A protein and the small-molecule ligand that binds it are described below.
Small molecule (SMILES): C[C@H]1O[C@H](O[C@H]2[C@H](O)[C@@H](O)[C@@H](O[C@H]3[C@H](O)[C@@H](O)[C@@H](O)O[C@@H]3CO)O[C@@H]2CO)[C@H](O)[C@@H](O)[C@@H]1N[C@H]1C=C(CO)[C@@H](O)[C@H](O)[C@H]1O

Binding-site contacts:
Ligand atom C3B contacts residue ADP1 of chain 1.G at 3.5 Å.
Ligand atom O4 contacts residue TYR179 of chain 1.B at 3.5 Å.
Ligand atom O3 contacts residue GLN148 of chain 1.B at 2.9 Å (h-bond).
Ligand atom C3 contacts residue ASP146 of chain 1.B at 3.6 Å.
Ligand atom O2 contacts residue TRP147 of chain 1.B at 3.0 Å (h-bond).
Ligand atom O2 contacts residue GLN148 of chain 1.B at 3.5 Å (h-bond).
Ligand atom C2B contacts residue ADP1 of chain 1.G at 3.5 Å.
Ligand atom O6B contacts residue ASN262 of chain 1.B at 2.8 Å (h-bond).
Ligand atom O3B contacts residue GLU397 of chain 1.B at 2.7 Å (salt-bridge).
Ligand atom O4 contacts residue ADP1 of chain 1.G at 2.7 Å (h-bond).
Ligand atom O4 contacts residue CYS399 of chain 1.B at 3.5 Å.
Ligand atom C6 contacts residue ADP1 of chain 1.G at 3.3 Å.
Ligand atom C6 contacts residue ARG317 of chain 1.B at 3.3 Å.
Ligand atom O3 contacts residue TRP147 of chain 1.B at 3.6 Å (h-bond).
Ligand atom O3B contacts residue CYS399 of chain 1.B at 3.0 Å (h-bond).
Ligand atom O6B contacts residue VAL229 of chain 1.B at 3.3 Å.
Ligand atom O3 contacts residue ASN176 of chain 1.B at 3.7 Å.
Ligand atom C2 contacts residue GLN148 of chain 1.B at 3.6 Å.
Ligand atom O6B contacts residue HIS175 of chain 1.B at 2.7 Å (h-bond).
Ligand atom C1B contacts residue HIS175 of chain 1.B at 3.5 Å.
Ligand atom C2 contacts residue ASP146 of chain 1.B at 3.3 Å.
Ligand atom O4 contacts residue GLY400 of chain 1.B at 2.9 Å (h-bond).
Ligand atom O3B contacts residue GLY400 of chain 1.B at 3.2 Å (h-bond).
Ligand atom O2B contacts residue ADP1 of chain 1.G at 2.6 Å (h-bond).
Ligand atom C6B contacts residue ASN262 of chain 1.B at 3.6 Å.
Ligand atom C6B contacts residue GLY27 of chain 1.B at 3.6 Å.
Ligand atom C2B contacts residue HIS175 of chain 1.B at 3.6 Å.
Ligand atom C3 contacts residue TYR179 of chain 1.B at 3.6 Å (hydrophobic).
Ligand atom O3B contacts residue PRO398 of chain 1.B at 3.4 Å.
Ligand atom C3B contacts residue GLU397 of chain 1.B at 3.6 Å.
Ligand atom N4A contacts residue ADP1 of chain 1.G at 3.0 Å (h-bond).
Ligand atom O3 contacts residue ASP146 of chain 1.B at 2.8 Å (salt-bridge).
Ligand atom O2 contacts residue ASP146 of chain 1.B at 2.5 Å (salt-bridge).
Ligand atom C1B contacts residue ADP1 of chain 1.G at 3.4 Å.
Ligand atom O6 contacts residue VAL25 of chain 1.B at 3.6 Å.
Ligand atom O2B contacts residue GLN321 of chain 1.B at 3.0 Å (h-bond).
Ligand atom C7B contacts residue ADP1 of chain 1.G at 3.3 Å.
Ligand atom C6B contacts residue HIS175 of chain 1.B at 3.3 Å.
Ligand atom C4A contacts residue ADP1 of chain 1.G at 3.4 Å.
Ligand atom O3 contacts residue HIS175 of chain 1.B at 3.3 Å.

Sequence of chain 1.B:
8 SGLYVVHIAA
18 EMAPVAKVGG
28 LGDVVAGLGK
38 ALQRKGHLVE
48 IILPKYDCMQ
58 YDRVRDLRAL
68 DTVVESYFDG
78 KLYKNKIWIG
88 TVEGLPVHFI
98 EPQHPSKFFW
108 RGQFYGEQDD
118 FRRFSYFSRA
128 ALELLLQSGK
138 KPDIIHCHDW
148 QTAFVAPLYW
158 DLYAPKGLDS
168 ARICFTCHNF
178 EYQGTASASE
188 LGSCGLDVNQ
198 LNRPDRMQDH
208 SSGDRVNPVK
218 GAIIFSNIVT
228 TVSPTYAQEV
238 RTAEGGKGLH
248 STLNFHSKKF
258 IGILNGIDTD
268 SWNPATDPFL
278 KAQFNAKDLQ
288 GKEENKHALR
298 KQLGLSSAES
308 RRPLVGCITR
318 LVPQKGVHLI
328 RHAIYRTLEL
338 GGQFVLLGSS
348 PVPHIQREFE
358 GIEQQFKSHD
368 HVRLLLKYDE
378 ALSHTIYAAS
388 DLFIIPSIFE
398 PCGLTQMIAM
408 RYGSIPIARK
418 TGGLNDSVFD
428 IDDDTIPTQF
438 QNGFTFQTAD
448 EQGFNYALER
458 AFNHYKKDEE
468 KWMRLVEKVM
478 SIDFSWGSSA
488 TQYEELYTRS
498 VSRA